This protein binds this small molecule.
Small molecule (SMILES): CC(=O)N[C@@H]1[C@@H](O)[C@H](O)[C@@H](CO)O[C@H]1O

Binding-site contacts:
Ligand atom C8 contacts residue ASN1061 of chain 1.C at 4.1 Å.
Ligand atom C1 contacts residue ASN1061 of chain 1.C at 1.4 Å.
Ligand atom C5 contacts residue ASN1061 of chain 1.C at 3.7 Å.
Ligand atom C4 contacts residue ASN1061 of chain 1.C at 4.2 Å.
Ligand atom N2 contacts residue ASN1061 of chain 1.C at 2.9 Å (h-bond).
Ligand atom C8 contacts residue GLU1059 of chain 1.C at 4.2 Å.
Ligand atom C2 contacts residue ASN1061 of chain 1.C at 2.5 Å.
Ligand atom O7 contacts residue ASN1061 of chain 1.C at 4.1 Å.
Ligand atom O4 contacts residue ALA693 of chain 1.C at 3.7 Å.
Ligand atom C4 contacts residue ALA693 of chain 1.C at 4.2 Å (hydrophobic).
Ligand atom O5 contacts residue ASN1061 of chain 1.C at 2.4 Å (h-bond).
Ligand atom C5 contacts residue ALA693 of chain 1.C at 3.6 Å (hydrophobic).
Ligand atom C7 contacts residue ASN1061 of chain 1.C at 3.7 Å.
Ligand atom C6 contacts residue ALA693 of chain 1.C at 4.0 Å (hydrophobic).
Ligand atom C3 contacts residue ASN1061 of chain 1.C at 3.8 Å.
Ligand atom O6 contacts residue ALA693 of chain 1.C at 4.0 Å.

Sequence of chain 1.C:
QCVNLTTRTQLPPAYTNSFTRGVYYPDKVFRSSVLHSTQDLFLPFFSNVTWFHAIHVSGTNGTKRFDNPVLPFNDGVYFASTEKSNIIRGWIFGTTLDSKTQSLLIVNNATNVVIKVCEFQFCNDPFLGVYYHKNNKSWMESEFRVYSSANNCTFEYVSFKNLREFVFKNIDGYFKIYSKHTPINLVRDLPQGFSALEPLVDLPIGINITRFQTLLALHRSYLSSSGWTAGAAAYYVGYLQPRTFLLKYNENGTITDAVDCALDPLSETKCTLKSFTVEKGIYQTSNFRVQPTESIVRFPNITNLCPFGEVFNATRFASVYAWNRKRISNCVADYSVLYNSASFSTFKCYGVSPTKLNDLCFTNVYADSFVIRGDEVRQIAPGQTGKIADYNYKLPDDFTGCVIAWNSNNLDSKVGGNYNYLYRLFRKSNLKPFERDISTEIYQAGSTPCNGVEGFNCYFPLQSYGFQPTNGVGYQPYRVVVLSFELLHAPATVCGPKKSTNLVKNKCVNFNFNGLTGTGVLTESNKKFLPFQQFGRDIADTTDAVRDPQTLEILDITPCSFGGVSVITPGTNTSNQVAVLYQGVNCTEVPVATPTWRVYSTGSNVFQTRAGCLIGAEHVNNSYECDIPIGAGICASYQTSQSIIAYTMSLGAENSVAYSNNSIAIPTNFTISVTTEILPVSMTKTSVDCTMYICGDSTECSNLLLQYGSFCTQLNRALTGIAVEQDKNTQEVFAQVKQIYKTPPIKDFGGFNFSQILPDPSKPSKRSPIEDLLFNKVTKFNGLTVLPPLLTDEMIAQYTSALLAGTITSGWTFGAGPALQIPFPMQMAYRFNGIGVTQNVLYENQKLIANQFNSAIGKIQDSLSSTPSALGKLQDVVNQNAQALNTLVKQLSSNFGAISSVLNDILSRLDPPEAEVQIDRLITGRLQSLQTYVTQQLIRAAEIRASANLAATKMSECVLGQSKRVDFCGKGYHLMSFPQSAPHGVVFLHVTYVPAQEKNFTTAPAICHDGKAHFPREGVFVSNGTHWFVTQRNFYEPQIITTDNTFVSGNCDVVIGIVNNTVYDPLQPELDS